Binding-site contacts:
Ligand atom C2 contacts residue GLN89 of chain 1.C at 3.6 Å.
Ligand atom N10 contacts residue HIS91 of chain 1.C at 3.3 Å (h-bond).
Ligand atom C3 contacts residue ZN1 of chain 1.K at 3.7 Å.
Ligand atom O14 contacts residue TYR6 of chain 1.C at 3.7 Å.
Ligand atom O8 contacts residue HIS117 of chain 1.C at 3.6 Å (h-bond).
Ligand atom C15 contacts residue HIS66 of chain 1.C at 3.2 Å.
Ligand atom C21 contacts residue SER130 of chain 1.C at 3.6 Å.
Ligand atom O14 contacts residue THR199 of chain 1.C at 3.5 Å.
Ligand atom CL1 contacts residue ASN64 of chain 1.C at 3.1 Å.
Ligand atom O13 contacts residue SER67 of chain 1.C at 3.6 Å.
Ligand atom C4 contacts residue HIS91 of chain 1.C at 3.2 Å.
Ligand atom C2 contacts residue HIS91 of chain 1.C at 3.6 Å.
Ligand atom O8 contacts residue HIS91 of chain 1.C at 3.2 Å.
Ligand atom S16 contacts residue GLN89 of chain 1.C at 3.5 Å (h-bond).
Ligand atom C17 contacts residue GLN89 of chain 1.C at 3.4 Å.
Ligand atom C4 contacts residue ZN1 of chain 1.K at 3.5 Å.
Ligand atom O8 contacts residue ZN1 of chain 1.K at 2.9 Å.
Ligand atom S7 contacts residue ZN1 of chain 1.K at 2.9 Å.
Ligand atom C24 contacts residue SER133 of chain 1.C at 3.6 Å.
Ligand atom N10 contacts residue GLU104 of chain 1.C at 3.7 Å.
Ligand atom C3 contacts residue THR199 of chain 1.C at 3.3 Å.
Ligand atom N10 contacts residue HIS93 of chain 1.C at 3.1 Å (h-bond).
Ligand atom O8 contacts residue VAL119 of chain 1.C at 3.7 Å.
Ligand atom C3 contacts residue HIS91 of chain 1.C at 3.3 Å.
Ligand atom N10 contacts residue THR198 of chain 1.C at 2.6 Å (h-bond).
Ligand atom C23 contacts residue SER133 of chain 1.C at 3.5 Å.
Ligand atom O14 contacts residue HIS93 of chain 1.C at 3.4 Å.
Ligand atom C5 contacts residue THR199 of chain 1.C at 3.7 Å.
Ligand atom C4 contacts residue THR199 of chain 1.C at 3.3 Å.
Ligand atom C1 contacts residue GLN89 of chain 1.C at 3.2 Å.
Ligand atom C15 contacts residue SER67 of chain 1.C at 3.6 Å.
Ligand atom O13 contacts residue HIS66 of chain 1.C at 3.4 Å.
Ligand atom N10 contacts residue ZN1 of chain 1.K at 1.9 Å.
Ligand atom C15 contacts residue TYR6 of chain 1.C at 2.9 Å (hydrophobic).
Ligand atom C22 contacts residue SER130 of chain 1.C at 3.4 Å.
Ligand atom N10 contacts residue HIS117 of chain 1.C at 3.4 Å (h-bond).
Ligand atom O9 contacts residue LEU197 of chain 1.C at 3.2 Å.
Ligand atom O9 contacts residue THR198 of chain 1.C at 2.9 Å (h-bond).
Ligand atom S16 contacts residue LEU197 of chain 1.C at 3.3 Å.
Ligand atom S7 contacts residue HIS91 of chain 1.C at 3.6 Å.

Sequence of chain 1.C:
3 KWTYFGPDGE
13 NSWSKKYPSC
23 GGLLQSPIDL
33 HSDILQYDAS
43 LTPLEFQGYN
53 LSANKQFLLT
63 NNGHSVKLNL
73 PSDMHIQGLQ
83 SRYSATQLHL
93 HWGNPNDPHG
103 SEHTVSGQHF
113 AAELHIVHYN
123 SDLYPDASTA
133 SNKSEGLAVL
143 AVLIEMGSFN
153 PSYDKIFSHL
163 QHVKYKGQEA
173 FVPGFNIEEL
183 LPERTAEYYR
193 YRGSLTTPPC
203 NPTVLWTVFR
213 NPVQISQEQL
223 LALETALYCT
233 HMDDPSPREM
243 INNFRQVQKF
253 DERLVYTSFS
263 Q

This small molecule binds to this protein.
Small molecule (SMILES): COC(=O)c1cc(S(N)(=O)=O)c(SCCc2ccccc2)cc1Cl